Binding-site contacts:
Ligand atom C4 contacts residue ALA51 of chain 1.C at 3.8 Å (hydrophobic).
Ligand atom C51 contacts residue LEU226 of chain 1.C at 3.8 Å (hydrophobic).
Ligand atom C11 contacts residue ASP52 of chain 1.C at 3.9 Å.
Ligand atom C47 contacts residue MET44 of chain 1.C at 3.7 Å (hydrophobic).
Ligand atom C37 contacts residue GLU54 of chain 1.C at 3.2 Å.
Ligand atom C15 contacts residue MET44 of chain 1.C at 3.7 Å (hydrophobic).
Ligand atom C37 contacts residue ALA51 of chain 1.C at 3.9 Å (hydrophobic).
Ligand atom C2 contacts residue TRP84 of chain 1.C at 3.6 Å (hydrophobic).
Ligand atom O42 contacts residue ARG95 of chain 1.C at 3.1 Å (salt-bridge).
Ligand atom C14 contacts residue ALA51 of chain 1.C at 3.7 Å (hydrophobic).
Ligand atom N7 contacts residue LEU226 of chain 1.C at 3.8 Å.
Ligand atom O42 contacts residue GLU54 of chain 1.C at 2.9 Å (salt-bridge).
Ligand atom C4 contacts residue TRP84 of chain 1.C at 3.6 Å (hydrophobic).
Ligand atom C35 contacts residue ALA51 of chain 1.C at 3.8 Å (hydrophobic).
Ligand atom C49 contacts residue GLY121 of chain 1.C at 3.3 Å.
Ligand atom C15 contacts residue THR48 of chain 1.C at 3.9 Å.
Ligand atom C55 contacts residue TRP84 of chain 1.C at 3.8 Å (hydrophobic).
Ligand atom C35 contacts residue LEU47 of chain 1.C at 3.6 Å (hydrophobic).
Ligand atom C39 contacts residue GLU54 of chain 1.C at 3.4 Å.
Ligand atom C14 contacts residue LEU226 of chain 1.C at 3.6 Å (hydrophobic).
Ligand atom C45 contacts residue MET122 of chain 1.C at 3.8 Å (hydrophobic).
Ligand atom C64 contacts residue ASP52 of chain 1.C at 3.9 Å.
Ligand atom C47 contacts residue GLY121 of chain 1.C at 3.9 Å.
Ligand atom C8 contacts residue THR48 of chain 1.C at 3.7 Å.
Ligand atom C20 contacts residue ALA51 of chain 1.C at 3.9 Å (hydrophobic).
Ligand atom C51 contacts residue GLY222 of chain 1.C at 3.6 Å.
Ligand atom C58 contacts residue ASP52 of chain 1.C at 3.9 Å.
Ligand atom C17 contacts residue MET44 of chain 1.C at 3.7 Å (hydrophobic).
Ligand atom C49 contacts residue HIS225 of chain 1.C at 3.6 Å.
Ligand atom C22 contacts residue ALA51 of chain 1.C at 3.5 Å (hydrophobic).
Ligand atom C61 contacts residue ASP52 of chain 1.C at 3.7 Å.
Ligand atom C15 contacts residue LEU226 of chain 1.C at 3.6 Å (hydrophobic).
Ligand atom C2 contacts residue ASP52 of chain 1.C at 3.5 Å.
Ligand atom C33 contacts residue PHE105 of chain 1.C at 3.9 Å (hydrophobic).
Ligand atom C55 contacts residue ASP52 of chain 1.C at 3.3 Å.
Ligand atom C4 contacts residue ASP52 of chain 1.C at 3.6 Å.
Ligand atom C22 contacts residue LEU226 of chain 1.C at 3.6 Å (hydrophobic).
Ligand atom N1 contacts residue ASP52 of chain 1.C at 3.0 Å (salt-bridge).
Ligand atom O42 contacts residue LEU88 of chain 1.C at 3.8 Å.
Ligand atom C22 contacts residue TRP84 of chain 1.C at 3.8 Å (hydrophobic).

A protein and the small-molecule ligand that binds it are described below.
Small molecule (SMILES): Oc1ccc2c(c1)CCN(c1ccccc1)[C@@H]2c1ccc(N2CCN3CCCC[C@H]3C2)cc1

Sequence of chain 1.C:
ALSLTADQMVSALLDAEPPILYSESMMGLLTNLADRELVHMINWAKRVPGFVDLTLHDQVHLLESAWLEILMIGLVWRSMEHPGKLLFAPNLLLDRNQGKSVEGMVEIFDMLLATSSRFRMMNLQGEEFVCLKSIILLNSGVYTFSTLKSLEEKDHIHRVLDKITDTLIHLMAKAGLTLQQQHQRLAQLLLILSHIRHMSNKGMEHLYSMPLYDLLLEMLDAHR